Sequence of chain 1.A:
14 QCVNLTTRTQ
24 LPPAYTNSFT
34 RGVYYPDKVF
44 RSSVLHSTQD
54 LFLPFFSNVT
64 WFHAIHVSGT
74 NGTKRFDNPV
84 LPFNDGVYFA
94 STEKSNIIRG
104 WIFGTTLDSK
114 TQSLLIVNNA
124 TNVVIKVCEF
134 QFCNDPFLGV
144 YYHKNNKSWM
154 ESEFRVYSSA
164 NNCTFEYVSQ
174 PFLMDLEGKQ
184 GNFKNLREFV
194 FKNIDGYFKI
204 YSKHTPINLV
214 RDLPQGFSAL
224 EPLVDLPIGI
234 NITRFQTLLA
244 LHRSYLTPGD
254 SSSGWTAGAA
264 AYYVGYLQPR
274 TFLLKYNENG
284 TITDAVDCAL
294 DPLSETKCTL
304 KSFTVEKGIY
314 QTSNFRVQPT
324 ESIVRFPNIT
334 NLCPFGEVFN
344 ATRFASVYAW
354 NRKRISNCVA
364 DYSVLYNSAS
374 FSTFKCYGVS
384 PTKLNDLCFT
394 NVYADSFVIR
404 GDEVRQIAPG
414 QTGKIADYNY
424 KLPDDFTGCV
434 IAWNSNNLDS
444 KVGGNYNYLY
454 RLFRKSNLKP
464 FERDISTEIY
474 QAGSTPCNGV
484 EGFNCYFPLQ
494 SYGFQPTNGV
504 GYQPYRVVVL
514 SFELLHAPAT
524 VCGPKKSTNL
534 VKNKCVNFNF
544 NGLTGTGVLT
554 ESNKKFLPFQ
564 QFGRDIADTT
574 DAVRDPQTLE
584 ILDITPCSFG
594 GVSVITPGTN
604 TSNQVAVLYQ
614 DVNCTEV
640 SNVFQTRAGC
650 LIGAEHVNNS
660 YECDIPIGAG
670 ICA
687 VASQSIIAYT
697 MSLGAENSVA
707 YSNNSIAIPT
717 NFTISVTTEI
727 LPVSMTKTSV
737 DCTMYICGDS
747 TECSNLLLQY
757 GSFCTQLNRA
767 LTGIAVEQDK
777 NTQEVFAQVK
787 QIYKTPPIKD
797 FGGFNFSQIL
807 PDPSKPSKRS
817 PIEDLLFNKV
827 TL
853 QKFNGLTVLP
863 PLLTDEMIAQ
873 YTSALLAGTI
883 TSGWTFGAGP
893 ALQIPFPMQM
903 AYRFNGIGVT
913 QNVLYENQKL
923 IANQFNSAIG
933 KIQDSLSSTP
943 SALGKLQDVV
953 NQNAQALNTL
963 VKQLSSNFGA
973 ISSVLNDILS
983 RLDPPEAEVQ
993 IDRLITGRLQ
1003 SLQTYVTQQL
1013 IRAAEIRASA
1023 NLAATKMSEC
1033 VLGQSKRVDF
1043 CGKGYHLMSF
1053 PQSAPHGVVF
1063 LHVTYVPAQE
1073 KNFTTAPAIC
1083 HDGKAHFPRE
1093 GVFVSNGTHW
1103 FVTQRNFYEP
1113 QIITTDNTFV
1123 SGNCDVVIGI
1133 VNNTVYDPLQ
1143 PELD

The protein below binds the small molecule below.
Small molecule (SMILES): CC(=O)N[C@H]1[C@H](O[C@H]2[C@H](O)[C@@H](NC(C)=O)CO[C@@H]2CO)O[C@H](CO)[C@@H](O)[C@@H]1O

Binding-site contacts:
Ligand atom C7 contacts residue SER371 of chain 1.A at 3.9 Å.
Ligand atom C7 contacts residue ASN343 of chain 1.A at 3.6 Å.
Ligand atom C8 contacts residue TRP436 of chain 1.A at 3.4 Å (hydrophobic).
Ligand atom C8 contacts residue PHE342 of chain 1.A at 4.4 Å (hydrophobic).
Ligand atom C7 contacts residue SER373 of chain 1.A at 3.5 Å.
Ligand atom C5 contacts residue ASN343 of chain 1.A at 3.6 Å.
Ligand atom O7 contacts residue ASN343 of chain 1.A at 3.8 Å.
Ligand atom C1 contacts residue SER373 of chain 1.A at 4.4 Å.
Ligand atom C3 contacts residue ASN343 of chain 1.A at 3.8 Å.
Ligand atom C4 contacts residue ASN343 of chain 1.A at 4.2 Å.
Ligand atom C8 contacts residue SER371 of chain 1.A at 3.5 Å.
Ligand atom O7 contacts residue SER373 of chain 1.A at 2.3 Å (h-bond).
Ligand atom O6 contacts residue ASN343 of chain 1.A at 4.1 Å.
Ligand atom N2 contacts residue SER373 of chain 1.A at 4.5 Å.
Ligand atom N2 contacts residue ASN343 of chain 1.A at 3.0 Å (h-bond).
Ligand atom O5 contacts residue ASN343 of chain 1.A at 2.4 Å (h-bond).
Ligand atom O3 contacts residue PHE374 of chain 1.A at 4.5 Å.
Ligand atom C3 contacts residue SER373 of chain 1.A at 4.4 Å.
Ligand atom C8 contacts residue SER373 of chain 1.A at 4.3 Å.
Ligand atom O7 contacts residue SER371 of chain 1.A at 3.4 Å (h-bond).
Ligand atom C2 contacts residue ASN343 of chain 1.A at 2.5 Å.
Ligand atom C1 contacts residue ASN343 of chain 1.A at 1.4 Å.